Binding-site contacts:
Ligand atom O7 contacts residue ASN57 of chain 8.A at 4.5 Å.
Ligand atom N2 contacts residue ASN57 of chain 8.A at 3.1 Å (h-bond).
Ligand atom C2 contacts residue ARG14 of chain 8.A at 4.4 Å.
Ligand atom C3 contacts residue ARG14 of chain 8.A at 4.2 Å.
Ligand atom C7 contacts residue ASN57 of chain 8.A at 3.7 Å.
Ligand atom C4 contacts residue ASN57 of chain 8.A at 4.4 Å.
Ligand atom C1 contacts residue ASN57 of chain 8.A at 1.5 Å.
Ligand atom C5 contacts residue ASN57 of chain 8.A at 3.8 Å.
Ligand atom C5 contacts residue ARG14 of chain 8.A at 4.0 Å.
Ligand atom C8 contacts residue ASN57 of chain 8.A at 4.1 Å.
Ligand atom C1 contacts residue ARG14 of chain 8.A at 3.7 Å.
Ligand atom O5 contacts residue ASN57 of chain 8.A at 2.4 Å (h-bond).
Ligand atom C3 contacts residue ASN57 of chain 8.A at 3.9 Å.
Ligand atom C2 contacts residue ASN57 of chain 8.A at 2.7 Å.
Ligand atom O5 contacts residue ARG14 of chain 8.A at 3.7 Å.

Sequence of chain 8.A:
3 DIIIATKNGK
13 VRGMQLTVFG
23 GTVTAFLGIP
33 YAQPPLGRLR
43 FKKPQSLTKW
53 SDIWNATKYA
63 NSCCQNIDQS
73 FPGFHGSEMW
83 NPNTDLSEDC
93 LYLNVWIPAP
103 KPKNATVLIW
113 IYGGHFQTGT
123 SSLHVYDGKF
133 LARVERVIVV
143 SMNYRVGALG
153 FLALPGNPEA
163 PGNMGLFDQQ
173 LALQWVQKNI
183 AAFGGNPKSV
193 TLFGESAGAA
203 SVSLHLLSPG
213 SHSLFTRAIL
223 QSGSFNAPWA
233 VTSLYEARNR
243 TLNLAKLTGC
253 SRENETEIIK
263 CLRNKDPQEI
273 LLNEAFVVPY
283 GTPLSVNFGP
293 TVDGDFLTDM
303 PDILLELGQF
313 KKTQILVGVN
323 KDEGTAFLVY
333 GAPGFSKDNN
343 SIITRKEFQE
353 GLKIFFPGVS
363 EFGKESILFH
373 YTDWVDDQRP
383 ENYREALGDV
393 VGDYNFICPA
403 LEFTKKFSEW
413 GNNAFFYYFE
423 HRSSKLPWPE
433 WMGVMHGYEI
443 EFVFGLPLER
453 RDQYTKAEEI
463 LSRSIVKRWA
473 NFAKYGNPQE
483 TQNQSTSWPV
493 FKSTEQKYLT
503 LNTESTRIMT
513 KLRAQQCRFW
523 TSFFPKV

The protein below binds the small molecule below.
Small molecule (SMILES): CC(=O)N[C@@H]1[C@@H](O)[C@H](O)[C@@H](CO)O[C@H]1O